This small molecule binds to this protein.
Small molecule (SMILES): CNC(=O)c1cc(Oc2ccc(NC(=O)Nc3ccc(Cl)c(C(F)(F)F)c3)cc2)ccn1

Binding-site contacts:
Ligand atom C27 contacts residue TRP84 of chain 1.A at 3.8 Å (hydrophobic).
Ligand atom F9 contacts residue LEU120 of chain 1.A at 3.3 Å.
Ligand atom C3 contacts residue GLU54 of chain 1.A at 3.9 Å.
Ligand atom O15 contacts residue GLY146 of chain 1.A at 3.8 Å.
Ligand atom F10 contacts residue ILE145 of chain 1.A at 3.1 Å.
Ligand atom C17 contacts residue LYS36 of chain 1.A at 3.8 Å.
Ligand atom C23 contacts residue ALA34 of chain 1.A at 3.4 Å (hydrophobic).
Ligand atom N14 contacts residue GLU54 of chain 1.A at 3.1 Å (salt-bridge).
Ligand atom N30 contacts residue ILE16 of chain 1.A at 3.7 Å.
Ligand atom F8 contacts residue ILE66 of chain 1.A at 3.6 Å.
Ligand atom F9 contacts residue HIS127 of chain 1.A at 3.5 Å.
Ligand atom C29 contacts residue TRP84 of chain 1.A at 3.5 Å (hydrophobic).
Ligand atom O15 contacts residue ASP147 of chain 1.A at 3.4 Å (salt-bridge).
Ligand atom C24 contacts residue GLN83 of chain 1.A at 3.7 Å.
Ligand atom C18 contacts residue THR82 of chain 1.A at 3.8 Å.
Ligand atom O32 contacts residue TRP84 of chain 1.A at 3.3 Å.
Ligand atom C13 contacts residue ASP147 of chain 1.A at 3.8 Å.
Ligand atom C4 contacts residue SER155 of chain 1.A at 3.7 Å.
Ligand atom O32 contacts residue CYS85 of chain 1.A at 2.9 Å (h-bond).
Ligand atom C24 contacts residue ALA34 of chain 1.A at 3.3 Å (hydrophobic).
Ligand atom C24 contacts residue LEU67 of chain 1.A at 3.8 Å (hydrophobic).
Ligand atom N12 contacts residue LEU58 of chain 1.A at 3.9 Å.
Ligand atom C25 contacts residue CYS85 of chain 1.A at 3.5 Å (hydrophobic).
Ligand atom O22 contacts residue VAL24 of chain 1.A at 3.8 Å.
Ligand atom C25 contacts residue GLN83 of chain 1.A at 3.1 Å.
Ligand atom C13 contacts residue GLU54 of chain 1.A at 3.7 Å.
Ligand atom N12 contacts residue GLU54 of chain 1.A at 3.6 Å.
Ligand atom C25 contacts residue LEU67 of chain 1.A at 3.8 Å (hydrophobic).
Ligand atom F10 contacts residue ILE66 of chain 1.A at 3.3 Å.
Ligand atom F8 contacts residue LEU120 of chain 1.A at 3.7 Å.
Ligand atom F10 contacts residue GLY146 of chain 1.A at 3.2 Å.
Ligand atom CL11 contacts residue ILE125 of chain 1.A at 3.8 Å.
Ligand atom O15 contacts residue LEU67 of chain 1.A at 3.6 Å.
Ligand atom N26 contacts residue CYS85 of chain 1.A at 3.1 Å (h-bond).
Ligand atom C3 contacts residue ASP147 of chain 1.A at 3.8 Å.
Ligand atom N30 contacts residue TRP84 of chain 1.A at 3.7 Å.
Ligand atom C24 contacts residue THR82 of chain 1.A at 3.4 Å.
Ligand atom C1 contacts residue ASP147 of chain 1.A at 3.8 Å.
Ligand atom C21 contacts residue LEU67 of chain 1.A at 3.8 Å (hydrophobic).
Ligand atom O22 contacts residue ALA34 of chain 1.A at 3.7 Å.

Sequence of chain 1.A:
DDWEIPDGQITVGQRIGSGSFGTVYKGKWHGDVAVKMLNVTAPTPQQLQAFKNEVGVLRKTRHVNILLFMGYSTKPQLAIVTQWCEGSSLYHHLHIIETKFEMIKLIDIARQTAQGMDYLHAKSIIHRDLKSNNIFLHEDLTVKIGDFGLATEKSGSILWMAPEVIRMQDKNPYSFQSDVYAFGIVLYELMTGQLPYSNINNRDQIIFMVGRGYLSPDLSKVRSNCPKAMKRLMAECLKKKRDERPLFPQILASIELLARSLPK